Sequence of chain 1.D:
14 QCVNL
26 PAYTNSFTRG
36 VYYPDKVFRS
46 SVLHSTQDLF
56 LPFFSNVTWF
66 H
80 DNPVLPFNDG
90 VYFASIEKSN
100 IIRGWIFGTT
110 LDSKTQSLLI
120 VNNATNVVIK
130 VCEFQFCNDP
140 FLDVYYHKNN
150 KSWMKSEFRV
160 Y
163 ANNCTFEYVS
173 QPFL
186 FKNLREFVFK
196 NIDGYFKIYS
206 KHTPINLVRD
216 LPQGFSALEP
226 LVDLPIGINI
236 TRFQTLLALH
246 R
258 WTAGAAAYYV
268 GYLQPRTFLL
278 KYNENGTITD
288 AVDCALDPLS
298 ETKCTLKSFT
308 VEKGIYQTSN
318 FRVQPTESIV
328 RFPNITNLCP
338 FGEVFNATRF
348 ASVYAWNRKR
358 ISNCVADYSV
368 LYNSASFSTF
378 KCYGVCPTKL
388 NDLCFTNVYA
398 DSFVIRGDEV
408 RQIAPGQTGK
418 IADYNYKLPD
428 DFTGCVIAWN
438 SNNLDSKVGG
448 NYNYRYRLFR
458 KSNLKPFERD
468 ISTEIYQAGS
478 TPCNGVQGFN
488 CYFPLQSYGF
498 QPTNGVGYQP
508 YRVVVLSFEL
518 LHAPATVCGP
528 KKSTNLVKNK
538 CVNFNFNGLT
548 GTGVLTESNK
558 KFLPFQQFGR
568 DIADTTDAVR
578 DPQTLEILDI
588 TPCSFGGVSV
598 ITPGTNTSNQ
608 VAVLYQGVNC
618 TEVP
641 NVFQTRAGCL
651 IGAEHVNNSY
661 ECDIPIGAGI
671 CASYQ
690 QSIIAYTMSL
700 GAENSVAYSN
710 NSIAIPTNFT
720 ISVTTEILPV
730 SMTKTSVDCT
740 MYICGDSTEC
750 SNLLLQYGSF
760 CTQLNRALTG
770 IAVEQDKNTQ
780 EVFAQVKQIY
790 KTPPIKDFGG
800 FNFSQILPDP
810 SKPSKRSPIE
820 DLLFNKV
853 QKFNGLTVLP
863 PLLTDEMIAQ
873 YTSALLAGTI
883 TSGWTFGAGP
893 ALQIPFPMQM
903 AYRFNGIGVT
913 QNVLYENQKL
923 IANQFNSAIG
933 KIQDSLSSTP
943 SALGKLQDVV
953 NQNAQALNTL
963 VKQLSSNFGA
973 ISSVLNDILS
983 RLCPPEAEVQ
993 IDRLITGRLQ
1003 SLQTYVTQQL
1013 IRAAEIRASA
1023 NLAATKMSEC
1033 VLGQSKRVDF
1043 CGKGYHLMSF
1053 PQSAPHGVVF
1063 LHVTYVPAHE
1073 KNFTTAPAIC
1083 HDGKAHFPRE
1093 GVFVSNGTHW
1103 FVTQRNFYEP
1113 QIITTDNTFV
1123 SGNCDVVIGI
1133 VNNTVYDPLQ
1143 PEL

Sequence of chain 1.F:
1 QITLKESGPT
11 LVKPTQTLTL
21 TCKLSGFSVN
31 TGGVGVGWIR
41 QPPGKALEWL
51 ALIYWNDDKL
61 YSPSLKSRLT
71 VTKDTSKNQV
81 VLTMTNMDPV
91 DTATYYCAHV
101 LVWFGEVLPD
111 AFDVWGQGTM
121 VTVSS

The small molecule below binds the protein below.
Small molecule (SMILES): CC(=O)N[C@H]1[C@H](O[C@H]2[C@H](O)[C@@H](NC(C)=O)CO[C@@H]2CO)O[C@H](CO)[C@@H](O)[C@@H]1O

Binding-site contacts:
Ligand atom O3 contacts residue THR31 of chain 1.F at 3.9 Å.
Ligand atom C1 contacts residue ASN122 of chain 1.D at 1.5 Å.
Ligand atom O7 contacts residue ASN30 of chain 1.F at 3.3 Å (h-bond).
Ligand atom C7 contacts residue THR31 of chain 1.F at 4.0 Å.
Ligand atom C8 contacts residue ALA123 of chain 1.D at 3.8 Å (hydrophobic).
Ligand atom N2 contacts residue GLY32 of chain 1.F at 4.1 Å.
Ligand atom O7 contacts residue ASN122 of chain 1.D at 3.0 Å (h-bond).
Ligand atom C7 contacts residue GLY32 of chain 1.F at 4.2 Å.
Ligand atom C5 contacts residue ASN125 of chain 1.D at 4.2 Å.
Ligand atom C6 contacts residue ASN125 of chain 1.D at 4.0 Å.
Ligand atom C8 contacts residue ASN30 of chain 1.F at 3.7 Å.
Ligand atom O7 contacts residue GLY32 of chain 1.F at 3.0 Å (h-bond).
Ligand atom N2 contacts residue ASN122 of chain 1.D at 3.0 Å (h-bond).
Ligand atom C3 contacts residue GLY32 of chain 1.F at 4.4 Å.
Ligand atom O7 contacts residue THR31 of chain 1.F at 3.2 Å.
Ligand atom C7 contacts residue ALA123 of chain 1.D at 4.4 Å (hydrophobic).
Ligand atom C7 contacts residue ASN30 of chain 1.F at 3.6 Å.
Ligand atom O5 contacts residue ASN125 of chain 1.D at 4.2 Å.
Ligand atom C3 contacts residue ASN122 of chain 1.D at 3.9 Å.
Ligand atom C2 contacts residue THR31 of chain 1.F at 4.2 Å.
Ligand atom C5 contacts residue ASN122 of chain 1.D at 3.7 Å.
Ligand atom O3 contacts residue GLY32 of chain 1.F at 4.0 Å.
Ligand atom O5 contacts residue ASN122 of chain 1.D at 2.4 Å (h-bond).
Ligand atom N2 contacts residue THR31 of chain 1.F at 4.4 Å.
Ligand atom C8 contacts residue ASN122 of chain 1.D at 4.5 Å.
Ligand atom C4 contacts residue ASN122 of chain 1.D at 4.3 Å.
Ligand atom C2 contacts residue ASN122 of chain 1.D at 2.5 Å.
Ligand atom C7 contacts residue ASN122 of chain 1.D at 3.2 Å.
Ligand atom C3 contacts residue THR31 of chain 1.F at 4.5 Å.